Binding-site contacts:
Ligand atom O8 contacts residue ARG318 of chain 2.A at 2.9 Å (salt-bridge).
Ligand atom C2' contacts residue GLU354 of chain 2.A at 3.2 Å.
Ligand atom N3 contacts residue GLU354 of chain 2.A at 3.3 Å (salt-bridge).
Ligand atom C5' contacts residue TYR218 of chain 2.A at 3.5 Å (hydrophobic).
Ligand atom C2 contacts residue ARG318 of chain 2.A at 3.5 Å.
Ligand atom O2' contacts residue MET189 of chain 2.A at 3.2 Å (h-bond).
Ligand atom O7 contacts residue TYR218 of chain 2.A at 2.5 Å (h-bond).
Ligand atom O8 contacts residue HIS254 of chain 2.A at 2.9 Å (h-bond).
Ligand atom O2' contacts residue GLU354 of chain 2.A at 2.9 Å (salt-bridge).
Ligand atom O2' contacts residue TYR381 of chain 2.A at 3.5 Å.
Ligand atom O3' contacts residue LEU191 of chain 2.A at 3.6 Å.
Ligand atom P contacts residue ARG275 of chain 2.A at 3.6 Å.
Ligand atom O7 contacts residue ARG275 of chain 2.A at 3.6 Å (salt-bridge).
Ligand atom P contacts residue HIS254 of chain 2.A at 3.7 Å.
Ligand atom C4' contacts residue SAH1 of chain 2.D at 3.7 Å.
Ligand atom O6 contacts residue ARG275 of chain 2.A at 2.9 Å (salt-bridge).
Ligand atom C2 contacts residue ASP315 of chain 2.A at 3.7 Å.
Ligand atom C2 contacts residue GLU354 of chain 2.A at 3.1 Å.
Ligand atom O8 contacts residue SER274 of chain 2.A at 2.7 Å (h-bond).
Ligand atom O2' contacts residue THR252 of chain 2.A at 3.5 Å (h-bond).
Ligand atom P contacts residue ARG318 of chain 2.A at 3.7 Å.
Ligand atom O7 contacts residue HIS254 of chain 2.A at 3.5 Å (h-bond).
Ligand atom O7 contacts residue GLY276 of chain 2.A at 2.9 Å (h-bond).
Ligand atom C4 contacts residue LEU383 of chain 2.A at 3.6 Å (hydrophobic).
Ligand atom C4 contacts residue TYR381 of chain 2.A at 3.2 Å (hydrophobic).
Ligand atom O6 contacts residue SAH1 of chain 2.D at 3.7 Å.
Ligand atom C5' contacts residue SAH1 of chain 2.D at 3.4 Å.
Ligand atom N3 contacts residue GLY355 of chain 2.A at 3.2 Å (h-bond).
Ligand atom O6 contacts residue SER274 of chain 2.A at 3.5 Å.
Ligand atom C4 contacts residue GLY355 of chain 2.A at 3.3 Å.
Ligand atom N3 contacts residue ASP315 of chain 2.A at 2.9 Å (salt-bridge).
Ligand atom C4 contacts residue GLU354 of chain 2.A at 3.6 Å.
Ligand atom N1 contacts residue GLU354 of chain 2.A at 3.2 Å (salt-bridge).
Ligand atom O3' contacts residue MET189 of chain 2.A at 3.2 Å (h-bond).
Ligand atom O5' contacts residue TYR218 of chain 2.A at 3.5 Å (h-bond).
Ligand atom C5 contacts residue GLU354 of chain 2.A at 3.5 Å.
Ligand atom O3' contacts residue ASN160 of chain 2.A at 3.0 Å (h-bond).
Ligand atom O6 contacts residue ARG318 of chain 2.A at 2.8 Å (salt-bridge).
Ligand atom P contacts residue TYR218 of chain 2.A at 3.5 Å.
Ligand atom P contacts residue SER274 of chain 2.A at 3.4 Å.

The small molecule below binds the protein below.
Small molecule (SMILES): O=P(O)(O)OC[C@H]1O[C@@H](n2ccnc2)[C@H](O)[C@@H]1O

Sequence of chain 2.A:
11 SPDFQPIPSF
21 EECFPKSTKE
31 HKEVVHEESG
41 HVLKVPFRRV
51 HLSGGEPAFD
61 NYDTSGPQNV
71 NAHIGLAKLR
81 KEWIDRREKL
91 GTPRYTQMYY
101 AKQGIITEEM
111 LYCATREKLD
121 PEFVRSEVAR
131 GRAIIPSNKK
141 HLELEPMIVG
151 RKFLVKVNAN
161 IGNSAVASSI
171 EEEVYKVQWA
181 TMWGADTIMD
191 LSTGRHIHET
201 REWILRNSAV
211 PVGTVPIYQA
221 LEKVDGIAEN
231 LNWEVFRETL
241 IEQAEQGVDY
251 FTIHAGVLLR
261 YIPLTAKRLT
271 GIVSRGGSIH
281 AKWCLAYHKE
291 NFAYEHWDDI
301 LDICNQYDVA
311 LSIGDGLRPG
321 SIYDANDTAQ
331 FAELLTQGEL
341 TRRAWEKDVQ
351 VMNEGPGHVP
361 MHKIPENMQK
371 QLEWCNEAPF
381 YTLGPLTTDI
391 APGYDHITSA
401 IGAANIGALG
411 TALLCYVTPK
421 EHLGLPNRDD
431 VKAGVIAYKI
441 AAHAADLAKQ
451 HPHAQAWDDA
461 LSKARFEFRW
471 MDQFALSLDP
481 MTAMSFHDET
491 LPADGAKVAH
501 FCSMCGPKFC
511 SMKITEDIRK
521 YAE